Sequence of chain 1.B:
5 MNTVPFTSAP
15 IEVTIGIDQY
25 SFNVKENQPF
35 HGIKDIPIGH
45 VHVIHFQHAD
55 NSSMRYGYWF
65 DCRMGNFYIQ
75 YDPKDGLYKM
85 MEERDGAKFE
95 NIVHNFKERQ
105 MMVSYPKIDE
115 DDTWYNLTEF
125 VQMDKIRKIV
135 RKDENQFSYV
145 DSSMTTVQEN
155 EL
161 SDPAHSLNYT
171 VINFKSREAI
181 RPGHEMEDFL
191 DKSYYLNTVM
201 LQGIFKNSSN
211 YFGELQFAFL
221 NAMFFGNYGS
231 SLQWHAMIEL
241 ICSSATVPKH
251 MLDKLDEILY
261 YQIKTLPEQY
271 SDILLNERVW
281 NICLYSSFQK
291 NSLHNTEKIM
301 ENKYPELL

A protein and the small-molecule ligand that binds it are described below.
Small molecule (SMILES): N#Cc1c(O)c2ccccc2[nH]c1=O

Binding-site contacts:
Ligand atom C7 contacts residue TYR72 of chain 1.B at 3.4 Å (hydrophobic).
Ligand atom O1 contacts residue LYS92 of chain 1.B at 3.2 Å (salt-bridge).
Ligand atom N1 contacts residue GLU87 of chain 1.B at 3.0 Å (salt-bridge).
Ligand atom C contacts residue THR11 of chain 1.B at 4.3 Å.
Ligand atom C3 contacts residue TYR72 of chain 1.B at 3.7 Å (hydrophobic).
Ligand atom C2 contacts residue THR11 of chain 1.B at 3.2 Å.
Ligand atom C1 contacts residue TYR72 of chain 1.B at 3.9 Å (hydrophobic).
Ligand atom N1 contacts residue LYS92 of chain 1.B at 3.8 Å.
Ligand atom C4 contacts residue TYR72 of chain 1.B at 3.7 Å (hydrophobic).
Ligand atom C1 contacts residue THR11 of chain 1.B at 4.1 Å.
Ligand atom C3 contacts residue ILE96 of chain 1.B at 4.0 Å (hydrophobic).
Ligand atom O contacts residue TYR72 of chain 1.B at 4.4 Å.
Ligand atom C4 contacts residue ILE96 of chain 1.B at 4.0 Å (hydrophobic).
Ligand atom C9 contacts residue TYR72 of chain 1.B at 3.4 Å (hydrophobic).
Ligand atom C8 contacts residue ILE96 of chain 1.B at 4.1 Å (hydrophobic).
Ligand atom C8 contacts residue TYR72 of chain 1.B at 3.6 Å (hydrophobic).
Ligand atom C5 contacts residue TYR72 of chain 1.B at 3.6 Å (hydrophobic).
Ligand atom C6 contacts residue PHE93 of chain 1.B at 4.3 Å (hydrophobic).
Ligand atom C contacts residue GLN74 of chain 1.B at 3.5 Å.
Ligand atom O contacts residue THR11 of chain 1.B at 2.4 Å (h-bond).
Ligand atom C5 contacts residue PRO9 of chain 1.B at 4.2 Å (hydrophobic).
Ligand atom C5 contacts residue ILE96 of chain 1.B at 3.8 Å (hydrophobic).
Ligand atom O1 contacts residue TYR72 of chain 1.B at 3.3 Å (h-bond).
Ligand atom C6 contacts residue TYR72 of chain 1.B at 3.3 Å (hydrophobic).
Ligand atom C1 contacts residue GLN74 of chain 1.B at 4.2 Å.
Ligand atom O1 contacts residue GLU87 of chain 1.B at 3.9 Å.
Ligand atom N contacts residue GLN74 of chain 1.B at 3.3 Å (h-bond).
Ligand atom C8 contacts residue GLU87 of chain 1.B at 3.8 Å.
Ligand atom C9 contacts residue LYS92 of chain 1.B at 3.6 Å.
Ligand atom C4 contacts residue THR11 of chain 1.B at 3.4 Å.
Ligand atom C6 contacts residue ILE96 of chain 1.B at 4.0 Å (hydrophobic).
Ligand atom C2 contacts residue GLN74 of chain 1.B at 4.3 Å.
Ligand atom C7 contacts residue GLU87 of chain 1.B at 3.8 Å.
Ligand atom C6 contacts residue PRO9 of chain 1.B at 4.1 Å (hydrophobic).
Ligand atom C9 contacts residue GLU87 of chain 1.B at 3.9 Å.
Ligand atom C3 contacts residue THR11 of chain 1.B at 3.7 Å.
Ligand atom O contacts residue GLN74 of chain 1.B at 3.9 Å.
Ligand atom N1 contacts residue TYR72 of chain 1.B at 3.4 Å.
Ligand atom C2 contacts residue TYR72 of chain 1.B at 3.8 Å (hydrophobic).
Ligand atom C7 contacts residue ILE96 of chain 1.B at 4.4 Å (hydrophobic).